Binding-site contacts:
Ligand atom C1 contacts residue ASN154 of chain 1.B at 1.4 Å.
Ligand atom N2 contacts residue ASN154 of chain 1.B at 2.9 Å (h-bond).
Ligand atom C5 contacts residue HIS104 of chain 1.A at 3.4 Å.
Ligand atom O6 contacts residue HIS104 of chain 1.A at 3.9 Å.
Ligand atom C4 contacts residue ASN154 of chain 1.B at 4.2 Å.
Ligand atom C7 contacts residue ASN154 of chain 1.B at 3.1 Å.
Ligand atom C8 contacts residue GLU155 of chain 1.B at 4.1 Å.
Ligand atom C8 contacts residue ASN154 of chain 1.B at 3.3 Å.
Ligand atom C5 contacts residue ASN154 of chain 1.B at 3.7 Å.
Ligand atom C6 contacts residue HIS104 of chain 1.A at 3.6 Å.
Ligand atom O5 contacts residue ASN154 of chain 1.B at 2.3 Å (h-bond).
Ligand atom C1 contacts residue HIS104 of chain 1.A at 3.8 Å.
Ligand atom O7 contacts residue ASN154 of chain 1.B at 2.9 Å (h-bond).
Ligand atom C3 contacts residue ASN154 of chain 1.B at 3.8 Å.
Ligand atom C2 contacts residue ASN154 of chain 1.B at 2.5 Å.
Ligand atom O5 contacts residue HIS104 of chain 1.A at 3.3 Å.

A small-molecule ligand and the protein it binds are described below.
Small molecule (SMILES): CC(=O)N[C@@H]1[C@@H](O)[C@H](O)[C@@H](CO)O[C@H]1O

Sequence of chain 1.A:
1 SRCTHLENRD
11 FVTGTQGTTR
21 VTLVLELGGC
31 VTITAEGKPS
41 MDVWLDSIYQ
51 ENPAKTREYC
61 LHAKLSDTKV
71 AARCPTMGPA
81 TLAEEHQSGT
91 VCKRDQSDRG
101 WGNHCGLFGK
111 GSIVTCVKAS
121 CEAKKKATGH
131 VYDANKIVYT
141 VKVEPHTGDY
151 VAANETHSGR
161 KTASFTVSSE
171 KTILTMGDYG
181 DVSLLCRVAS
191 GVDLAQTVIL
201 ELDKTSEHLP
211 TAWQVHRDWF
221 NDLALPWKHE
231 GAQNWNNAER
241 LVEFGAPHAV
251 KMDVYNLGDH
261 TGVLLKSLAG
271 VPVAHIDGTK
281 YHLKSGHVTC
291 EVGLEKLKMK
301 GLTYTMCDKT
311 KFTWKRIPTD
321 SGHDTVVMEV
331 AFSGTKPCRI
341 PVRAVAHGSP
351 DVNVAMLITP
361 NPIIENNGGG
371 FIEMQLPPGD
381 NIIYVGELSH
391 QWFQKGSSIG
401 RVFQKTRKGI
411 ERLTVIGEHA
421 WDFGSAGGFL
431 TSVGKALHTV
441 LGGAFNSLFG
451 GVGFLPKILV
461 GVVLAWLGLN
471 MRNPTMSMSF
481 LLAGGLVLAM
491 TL

Sequence of chain 1.B:
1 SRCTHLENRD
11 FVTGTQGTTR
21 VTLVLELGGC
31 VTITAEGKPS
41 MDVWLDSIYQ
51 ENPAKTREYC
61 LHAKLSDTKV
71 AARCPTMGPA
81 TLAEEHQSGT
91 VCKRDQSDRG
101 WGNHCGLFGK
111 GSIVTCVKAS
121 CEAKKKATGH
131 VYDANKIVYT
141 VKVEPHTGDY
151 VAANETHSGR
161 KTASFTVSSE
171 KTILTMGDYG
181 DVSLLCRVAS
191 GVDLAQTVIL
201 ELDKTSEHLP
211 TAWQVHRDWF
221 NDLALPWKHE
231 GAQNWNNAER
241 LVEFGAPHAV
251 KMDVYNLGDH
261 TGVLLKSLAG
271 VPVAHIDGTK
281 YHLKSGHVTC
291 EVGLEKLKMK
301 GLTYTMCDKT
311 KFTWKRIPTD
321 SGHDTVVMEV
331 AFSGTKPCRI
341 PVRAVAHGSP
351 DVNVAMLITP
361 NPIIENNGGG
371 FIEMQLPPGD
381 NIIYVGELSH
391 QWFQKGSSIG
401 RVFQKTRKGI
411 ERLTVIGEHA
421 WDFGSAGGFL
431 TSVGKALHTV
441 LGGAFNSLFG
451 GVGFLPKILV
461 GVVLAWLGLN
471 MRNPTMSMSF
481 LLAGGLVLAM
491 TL